Binding-site contacts:
Ligand atom N1 contacts residue ASP244 of chain 1.C at 3.0 Å (salt-bridge).
Ligand atom O2' contacts residue ILE278 of chain 1.C at 3.2 Å.
Ligand atom C3' contacts residue GLY74 of chain 1.C at 3.5 Å.
Ligand atom O2' contacts residue GLN275 of chain 1.C at 3.2 Å (h-bond).
Ligand atom O6 contacts residue LYS242 of chain 1.C at 2.9 Å (salt-bridge).
Ligand atom C5' contacts residue GLY74 of chain 1.C at 3.2 Å.
Ligand atom O2' contacts residue GLY274 of chain 1.C at 3.1 Å.
Ligand atom N3 contacts residue GLY274 of chain 1.C at 3.4 Å.
Ligand atom O3G contacts residue SER55 of chain 1.C at 3.4 Å (h-bond).
Ligand atom O1A contacts residue SER60 of chain 1.C at 2.4 Å (h-bond).
Ligand atom O2B contacts residue SER59 of chain 1.C at 3.0 Å (h-bond).
Ligand atom O2B contacts residue MG1 of chain 1.J at 2.1 Å.
Ligand atom O2G contacts residue THR79 of chain 1.C at 2.8 Å (h-bond).
Ligand atom N7 contacts residue ASN272 of chain 1.C at 3.5 Å.
Ligand atom O6 contacts residue ASN272 of chain 1.C at 3.0 Å (h-bond).
Ligand atom O2G contacts residue MG1 of chain 1.J at 2.0 Å.
Ligand atom O1B contacts residue SER55 of chain 1.C at 3.2 Å (h-bond).
Ligand atom C3B contacts residue MG1 of chain 1.J at 3.3 Å.
Ligand atom O1G contacts residue VAL78 of chain 1.C at 3.0 Å (h-bond).
Ligand atom O1B contacts residue ALA58 of chain 1.C at 3.3 Å (h-bond).
Ligand atom O1B contacts residue GLY57 of chain 1.C at 2.9 Å (h-bond).
Ligand atom O1G contacts residue GLN54 of chain 1.C at 2.7 Å (h-bond).
Ligand atom C4 contacts residue ARG273 of chain 1.C at 3.4 Å.
Ligand atom N1 contacts residue ASN272 of chain 1.C at 3.4 Å (h-bond).
Ligand atom O3G contacts residue GLN54 of chain 1.C at 3.5 Å.
Ligand atom O1B contacts residue SER56 of chain 1.C at 3.1 Å (h-bond).
Ligand atom N9 contacts residue ARG273 of chain 1.C at 3.4 Å (salt-bridge).
Ligand atom O2A contacts residue ARG73 of chain 1.C at 3.4 Å.
Ligand atom O2' contacts residue ARG273 of chain 1.C at 2.8 Å (salt-bridge).
Ligand atom O1G contacts residue GLY76 of chain 1.C at 3.5 Å (h-bond).
Ligand atom O2A contacts residue GLY74 of chain 1.C at 3.3 Å (h-bond).
Ligand atom N2 contacts residue ASP244 of chain 1.C at 2.9 Å (salt-bridge).
Ligand atom O3' contacts residue GLN275 of chain 1.C at 2.8 Å (h-bond).
Ligand atom C4' contacts residue GLY74 of chain 1.C at 3.5 Å.
Ligand atom PB contacts residue MG1 of chain 1.J at 3.3 Å.
Ligand atom C6 contacts residue ASN272 of chain 1.C at 3.4 Å.
Ligand atom N2 contacts residue ASP247 of chain 1.D at 3.2 Å (salt-bridge).
Ligand atom O3A contacts residue GLY57 of chain 1.C at 3.2 Å.
Ligand atom O2B contacts residue ALA58 of chain 1.C at 3.5 Å (h-bond).
Ligand atom PG contacts residue MG1 of chain 1.J at 3.2 Å.

Sequence of chain 1.C:
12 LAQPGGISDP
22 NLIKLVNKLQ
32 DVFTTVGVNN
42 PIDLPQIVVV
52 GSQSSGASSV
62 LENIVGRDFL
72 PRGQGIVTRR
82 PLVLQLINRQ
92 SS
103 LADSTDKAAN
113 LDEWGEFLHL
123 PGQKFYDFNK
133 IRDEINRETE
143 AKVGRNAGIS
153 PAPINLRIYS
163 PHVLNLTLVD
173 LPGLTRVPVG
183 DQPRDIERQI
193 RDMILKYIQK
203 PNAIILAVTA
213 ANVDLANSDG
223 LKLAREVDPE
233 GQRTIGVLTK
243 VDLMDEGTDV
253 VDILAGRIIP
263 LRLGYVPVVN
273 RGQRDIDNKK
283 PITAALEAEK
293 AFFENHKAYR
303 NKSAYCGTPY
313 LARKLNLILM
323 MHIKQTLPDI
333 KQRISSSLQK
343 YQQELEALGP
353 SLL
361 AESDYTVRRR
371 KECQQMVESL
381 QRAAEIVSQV

The small molecule below binds the protein below.
Small molecule (SMILES): Nc1nc2c(ncn2[C@@H]2O[C@H](CO[P](=O)(O)O[P](=O)(O)CP(=O)(O)O)[C@@H](O)[C@H]2O)c(=O)[nH]1

Sequence of chain 1.D:
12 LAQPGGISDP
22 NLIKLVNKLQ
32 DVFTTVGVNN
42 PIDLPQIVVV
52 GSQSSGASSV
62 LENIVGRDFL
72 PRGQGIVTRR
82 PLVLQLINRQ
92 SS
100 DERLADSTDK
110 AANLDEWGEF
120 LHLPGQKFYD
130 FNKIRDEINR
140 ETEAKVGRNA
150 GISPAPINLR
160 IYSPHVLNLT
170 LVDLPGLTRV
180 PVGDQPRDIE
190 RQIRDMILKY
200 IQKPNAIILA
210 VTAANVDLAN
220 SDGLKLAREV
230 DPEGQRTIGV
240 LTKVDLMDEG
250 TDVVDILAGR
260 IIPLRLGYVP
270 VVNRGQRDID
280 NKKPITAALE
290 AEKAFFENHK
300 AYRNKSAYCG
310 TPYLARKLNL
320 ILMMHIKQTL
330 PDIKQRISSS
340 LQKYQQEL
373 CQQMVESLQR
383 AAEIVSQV